Sequence of chain 1.B:
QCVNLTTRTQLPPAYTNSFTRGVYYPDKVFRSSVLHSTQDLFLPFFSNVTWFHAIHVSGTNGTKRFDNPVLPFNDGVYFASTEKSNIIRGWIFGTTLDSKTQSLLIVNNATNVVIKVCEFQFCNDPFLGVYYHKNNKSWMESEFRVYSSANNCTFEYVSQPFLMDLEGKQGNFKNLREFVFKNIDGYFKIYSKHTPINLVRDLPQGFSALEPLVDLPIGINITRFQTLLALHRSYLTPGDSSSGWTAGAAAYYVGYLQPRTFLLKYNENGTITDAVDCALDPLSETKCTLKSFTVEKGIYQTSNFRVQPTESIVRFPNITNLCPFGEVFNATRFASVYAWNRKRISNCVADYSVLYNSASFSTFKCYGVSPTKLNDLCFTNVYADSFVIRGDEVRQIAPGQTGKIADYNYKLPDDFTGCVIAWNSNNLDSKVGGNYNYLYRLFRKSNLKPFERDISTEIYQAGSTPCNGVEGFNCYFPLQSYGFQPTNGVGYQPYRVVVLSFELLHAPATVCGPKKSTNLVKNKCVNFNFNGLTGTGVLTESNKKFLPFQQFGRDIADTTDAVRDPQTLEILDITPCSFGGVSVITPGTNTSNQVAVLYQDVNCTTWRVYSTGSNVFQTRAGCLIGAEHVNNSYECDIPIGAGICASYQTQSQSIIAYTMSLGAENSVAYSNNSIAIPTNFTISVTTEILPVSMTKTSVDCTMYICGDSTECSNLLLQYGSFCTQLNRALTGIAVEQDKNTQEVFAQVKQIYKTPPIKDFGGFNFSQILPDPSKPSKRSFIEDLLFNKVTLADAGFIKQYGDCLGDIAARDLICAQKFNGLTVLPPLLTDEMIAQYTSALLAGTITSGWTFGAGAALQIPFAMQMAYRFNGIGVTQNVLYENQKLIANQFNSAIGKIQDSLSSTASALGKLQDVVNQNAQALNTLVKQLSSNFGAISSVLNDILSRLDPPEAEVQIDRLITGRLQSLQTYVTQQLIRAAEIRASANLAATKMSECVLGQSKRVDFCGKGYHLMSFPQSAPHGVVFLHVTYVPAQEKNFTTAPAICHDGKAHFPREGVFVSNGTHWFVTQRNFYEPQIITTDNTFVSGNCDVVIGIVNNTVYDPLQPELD

A protein and the small-molecule ligand that binds it are described below.
Small molecule (SMILES): CC(=O)N[C@H]1[C@H](O[C@H]2[C@H](O)[C@@H](NC(C)=O)CO[C@@H]2CO)O[C@H](CO)[C@@H](O)[C@@H]1O

Binding-site contacts:
Ligand atom C4 contacts residue SER371 of chain 1.B at 4.0 Å.
Ligand atom O5 contacts residue ASN343 of chain 1.B at 2.4 Å (h-bond).
Ligand atom O7 contacts residue ASN343 of chain 1.B at 3.7 Å.
Ligand atom C8 contacts residue LEU368 of chain 1.B at 4.1 Å (hydrophobic).
Ligand atom C3 contacts residue ASN343 of chain 1.B at 3.9 Å.
Ligand atom O7 contacts residue GLY339 of chain 1.B at 3.5 Å.
Ligand atom C8 contacts residue GLY339 of chain 1.B at 3.8 Å.
Ligand atom C7 contacts residue ASN343 of chain 1.B at 3.5 Å.
Ligand atom C8 contacts residue PHE338 of chain 1.B at 3.6 Å (hydrophobic).
Ligand atom O6 contacts residue ASN343 of chain 1.B at 4.5 Å.
Ligand atom C7 contacts residue GLY339 of chain 1.B at 3.9 Å.
Ligand atom C2 contacts residue ASN343 of chain 1.B at 2.5 Å.
Ligand atom C8 contacts residue VAL367 of chain 1.B at 4.3 Å (hydrophobic).
Ligand atom C5 contacts residue ASN343 of chain 1.B at 3.8 Å.
Ligand atom O4 contacts residue SER371 of chain 1.B at 3.5 Å (h-bond).
Ligand atom C7 contacts residue SER371 of chain 1.B at 4.2 Å.
Ligand atom C3 contacts residue SER371 of chain 1.B at 3.5 Å.
Ligand atom O7 contacts residue SER371 of chain 1.B at 3.4 Å.
Ligand atom C4 contacts residue ASN343 of chain 1.B at 4.3 Å.
Ligand atom C5 contacts residue SER371 of chain 1.B at 4.2 Å.
Ligand atom N2 contacts residue ASN343 of chain 1.B at 2.9 Å (h-bond).
Ligand atom O3 contacts residue SER371 of chain 1.B at 4.1 Å.
Ligand atom C1 contacts residue ASN343 of chain 1.B at 1.5 Å.